Binding-site contacts:
Ligand atom NAG contacts residue LEU100 of chain 1.A at 3.6 Å.
Ligand atom CAL contacts residue LEU100 of chain 1.A at 3.8 Å (hydrophobic).
Ligand atom NAG contacts residue LYS101 of chain 1.A at 2.6 Å (salt-bridge).
Ligand atom OAN contacts residue LYS101 of chain 1.A at 3.2 Å (salt-bridge).
Ligand atom CBC contacts residue GLY190 of chain 1.A at 3.3 Å.
Ligand atom CBC contacts residue TYR188 of chain 1.A at 3.7 Å (hydrophobic).
Ligand atom CAX contacts residue TRP229 of chain 1.A at 3.6 Å (hydrophobic).
Ligand atom CAX contacts residue PRO95 of chain 1.A at 3.5 Å (hydrophobic).
Ligand atom OAP contacts residue CYS181 of chain 1.A at 3.2 Å.
Ligand atom NAM contacts residue GLU138 of chain 1.B at 3.3 Å (salt-bridge).
Ligand atom CAC contacts residue LYS101 of chain 1.A at 3.3 Å.
Ligand atom CAT contacts residue TYR188 of chain 1.A at 3.4 Å (hydrophobic).
Ligand atom CAH contacts residue ASN103 of chain 1.A at 3.5 Å.
Ligand atom NBB contacts residue TYR188 of chain 1.A at 3.8 Å.
Ligand atom CBC contacts residue VAL189 of chain 1.A at 3.4 Å (hydrophobic).
Ligand atom CAA contacts residue VAL106 of chain 1.A at 3.7 Å (hydrophobic).
Ligand atom CAS contacts residue TYR188 of chain 1.A at 3.4 Å (hydrophobic).
Ligand atom CAD contacts residue ASN103 of chain 1.A at 3.6 Å.
Ligand atom CL contacts residue VAL106 of chain 1.A at 3.8 Å.
Ligand atom CAU contacts residue TYR188 of chain 1.A at 3.7 Å (hydrophobic).
Ligand atom CL contacts residue PHE227 of chain 1.A at 3.8 Å.
Ligand atom CAF contacts residue VAL106 of chain 1.A at 3.8 Å (hydrophobic).
Ligand atom CBA contacts residue TYR188 of chain 1.A at 3.4 Å (hydrophobic).
Ligand atom CAZ contacts residue TYR188 of chain 1.A at 3.4 Å (hydrophobic).
Ligand atom CL contacts residue LEU234 of chain 1.A at 3.6 Å.
Ligand atom CAW contacts residue LEU100 of chain 1.A at 3.5 Å (hydrophobic).
Ligand atom CAB contacts residue TYR318 of chain 1.A at 3.7 Å (hydrophobic).
Ligand atom CAY contacts residue TYR188 of chain 1.A at 3.6 Å (hydrophobic).
Ligand atom CAR contacts residue TYR188 of chain 1.A at 3.8 Å (hydrophobic).
Ligand atom CAT contacts residue LEU234 of chain 1.A at 3.6 Å (hydrophobic).
Ligand atom CBA contacts residue PHE227 of chain 1.A at 3.5 Å (hydrophobic).
Ligand atom CAB contacts residue HIS235 of chain 1.A at 3.6 Å.
Ligand atom NBB contacts residue PHE227 of chain 1.A at 3.3 Å.
Ligand atom NAM contacts residue LEU100 of chain 1.A at 3.5 Å.
Ligand atom NAG contacts residue ASN103 of chain 1.A at 3.3 Å (h-bond).
Ligand atom CL contacts residue HIS235 of chain 1.A at 3.6 Å.
Ligand atom CAD contacts residue LYS101 of chain 1.A at 3.3 Å.
Ligand atom CBC contacts residue VAL106 of chain 1.A at 3.7 Å (hydrophobic).
Ligand atom OAQ contacts residue TYR188 of chain 1.A at 3.3 Å.
Ligand atom CAY contacts residue LEU234 of chain 1.A at 3.4 Å (hydrophobic).

Sequence of chain 1.A:
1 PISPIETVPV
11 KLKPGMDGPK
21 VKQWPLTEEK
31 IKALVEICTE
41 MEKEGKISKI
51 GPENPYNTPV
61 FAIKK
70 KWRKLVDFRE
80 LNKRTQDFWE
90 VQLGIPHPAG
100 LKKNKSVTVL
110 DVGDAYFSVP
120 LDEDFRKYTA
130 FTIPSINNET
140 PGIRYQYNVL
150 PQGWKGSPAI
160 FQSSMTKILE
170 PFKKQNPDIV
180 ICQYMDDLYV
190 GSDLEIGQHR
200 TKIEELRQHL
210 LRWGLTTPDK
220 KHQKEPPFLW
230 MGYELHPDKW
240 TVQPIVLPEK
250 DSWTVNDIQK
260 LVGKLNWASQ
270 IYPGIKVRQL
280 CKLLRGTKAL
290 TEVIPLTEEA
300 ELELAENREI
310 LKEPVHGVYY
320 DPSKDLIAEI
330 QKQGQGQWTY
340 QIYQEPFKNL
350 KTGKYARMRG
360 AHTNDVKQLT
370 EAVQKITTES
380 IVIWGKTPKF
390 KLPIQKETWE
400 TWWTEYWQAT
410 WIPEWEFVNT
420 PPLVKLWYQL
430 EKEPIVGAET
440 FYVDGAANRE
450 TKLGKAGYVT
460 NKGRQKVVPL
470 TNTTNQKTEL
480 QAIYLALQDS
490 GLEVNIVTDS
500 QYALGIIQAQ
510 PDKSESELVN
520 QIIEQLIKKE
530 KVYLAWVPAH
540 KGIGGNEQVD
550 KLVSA

Sequence of chain 1.B:
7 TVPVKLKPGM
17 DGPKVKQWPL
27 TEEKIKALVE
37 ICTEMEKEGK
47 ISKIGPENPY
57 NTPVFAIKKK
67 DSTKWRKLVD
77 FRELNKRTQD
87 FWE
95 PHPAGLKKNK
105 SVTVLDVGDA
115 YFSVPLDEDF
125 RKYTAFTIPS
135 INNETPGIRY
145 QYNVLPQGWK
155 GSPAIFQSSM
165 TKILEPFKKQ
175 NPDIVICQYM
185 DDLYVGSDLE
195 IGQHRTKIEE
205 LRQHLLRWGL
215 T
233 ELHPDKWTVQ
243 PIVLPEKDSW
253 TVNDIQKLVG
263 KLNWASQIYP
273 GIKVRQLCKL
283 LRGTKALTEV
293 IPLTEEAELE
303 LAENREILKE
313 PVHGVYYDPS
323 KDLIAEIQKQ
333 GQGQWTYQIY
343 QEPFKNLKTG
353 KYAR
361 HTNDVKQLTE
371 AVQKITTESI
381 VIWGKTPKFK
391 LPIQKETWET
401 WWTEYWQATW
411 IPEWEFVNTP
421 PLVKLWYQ

The small molecule below binds the protein below.
Small molecule (SMILES): CO[P](=O)(c1cc(C)cc(CCC#N)c1)c1c(C(N)=O)[nH]c2ccc(Cl)cc12